Binding-site contacts:
Ligand atom O5 contacts residue LEU60 of chain 2.B at 3.7 Å.
Ligand atom O7 contacts residue ASN57 of chain 2.B at 3.4 Å (h-bond).
Ligand atom O5 contacts residue ASN57 of chain 2.B at 2.3 Å (h-bond).
Ligand atom C2 contacts residue ASN57 of chain 2.B at 2.5 Å.
Ligand atom N2 contacts residue ASN57 of chain 2.B at 2.9 Å (h-bond).
Ligand atom C1 contacts residue LEU60 of chain 2.B at 4.2 Å (hydrophobic).
Ligand atom C5 contacts residue ASN57 of chain 2.B at 3.7 Å.
Ligand atom O5 contacts residue SER59 of chain 2.B at 4.2 Å.
Ligand atom C2 contacts residue SER59 of chain 2.B at 4.4 Å.
Ligand atom C8 contacts residue ASN57 of chain 2.B at 4.5 Å.
Ligand atom C1 contacts residue SER59 of chain 2.B at 3.4 Å.
Ligand atom C1 contacts residue ASN57 of chain 2.B at 1.4 Å.
Ligand atom C5 contacts residue LEU60 of chain 2.B at 4.4 Å (hydrophobic).
Ligand atom C7 contacts residue ASN57 of chain 2.B at 3.4 Å.
Ligand atom N2 contacts residue SER59 of chain 2.B at 4.4 Å.
Ligand atom C4 contacts residue ASN57 of chain 2.B at 4.2 Å.
Ligand atom C3 contacts residue ASN57 of chain 2.B at 3.8 Å.

The protein below binds the small molecule below.
Small molecule (SMILES): CC(=O)N[C@@H]1[C@@H](O)[C@H](O)[C@@H](CO)O[C@H]1O

Sequence of chain 2.B:
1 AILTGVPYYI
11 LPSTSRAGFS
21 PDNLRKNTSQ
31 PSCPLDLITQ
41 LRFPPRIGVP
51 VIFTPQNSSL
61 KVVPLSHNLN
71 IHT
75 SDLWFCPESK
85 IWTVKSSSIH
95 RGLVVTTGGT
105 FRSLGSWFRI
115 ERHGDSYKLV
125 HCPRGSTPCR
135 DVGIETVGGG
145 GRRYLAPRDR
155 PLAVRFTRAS